A small-molecule ligand and the protein it binds are described below.
Small molecule (SMILES): CC(=O)N[C@@H]1[C@@H](O)[C@H](O)[C@@H](CO)O[C@H]1O

Binding-site contacts:
Ligand atom O7 contacts residue ASN1126 of chain 1.B at 3.7 Å.
Ligand atom C8 contacts residue ASP1076 of chain 1.B at 3.0 Å.
Ligand atom C8 contacts residue ASN1126 of chain 1.B at 4.3 Å.
Ligand atom C7 contacts residue ASN1126 of chain 1.B at 3.4 Å.
Ligand atom C3 contacts residue ASN1126 of chain 1.B at 3.8 Å.
Ligand atom C7 contacts residue ASP1076 of chain 1.B at 3.1 Å.
Ligand atom O5 contacts residue CYS1074 of chain 1.B at 4.5 Å.
Ligand atom C7 contacts residue GLY1077 of chain 1.B at 4.2 Å.
Ligand atom O5 contacts residue ASN1126 of chain 1.B at 2.4 Å (h-bond).
Ligand atom O7 contacts residue GLY1077 of chain 1.B at 3.0 Å (h-bond).
Ligand atom N2 contacts residue ASN1126 of chain 1.B at 2.9 Å (h-bond).
Ligand atom O7 contacts residue HIS1075 of chain 1.B at 3.6 Å.
Ligand atom N2 contacts residue ASP1076 of chain 1.B at 4.4 Å.
Ligand atom C5 contacts residue ASN1126 of chain 1.B at 3.7 Å.
Ligand atom C2 contacts residue CYS1074 of chain 1.B at 4.4 Å (hydrophobic).
Ligand atom C2 contacts residue ASN1126 of chain 1.B at 2.5 Å.
Ligand atom O7 contacts residue CYS1074 of chain 1.B at 3.9 Å.
Ligand atom O7 contacts residue ASP1076 of chain 1.B at 2.6 Å (salt-bridge).
Ligand atom C8 contacts residue HIS1075 of chain 1.B at 3.2 Å.
Ligand atom C7 contacts residue HIS1075 of chain 1.B at 4.1 Å.
Ligand atom C4 contacts residue ASN1126 of chain 1.B at 4.2 Å.
Ligand atom C1 contacts residue CYS1074 of chain 1.B at 3.9 Å (hydrophobic).
Ligand atom C1 contacts residue ASN1126 of chain 1.B at 1.4 Å.
Ligand atom C7 contacts residue CYS1074 of chain 1.B at 4.2 Å (hydrophobic).

Sequence of chain 1.B:
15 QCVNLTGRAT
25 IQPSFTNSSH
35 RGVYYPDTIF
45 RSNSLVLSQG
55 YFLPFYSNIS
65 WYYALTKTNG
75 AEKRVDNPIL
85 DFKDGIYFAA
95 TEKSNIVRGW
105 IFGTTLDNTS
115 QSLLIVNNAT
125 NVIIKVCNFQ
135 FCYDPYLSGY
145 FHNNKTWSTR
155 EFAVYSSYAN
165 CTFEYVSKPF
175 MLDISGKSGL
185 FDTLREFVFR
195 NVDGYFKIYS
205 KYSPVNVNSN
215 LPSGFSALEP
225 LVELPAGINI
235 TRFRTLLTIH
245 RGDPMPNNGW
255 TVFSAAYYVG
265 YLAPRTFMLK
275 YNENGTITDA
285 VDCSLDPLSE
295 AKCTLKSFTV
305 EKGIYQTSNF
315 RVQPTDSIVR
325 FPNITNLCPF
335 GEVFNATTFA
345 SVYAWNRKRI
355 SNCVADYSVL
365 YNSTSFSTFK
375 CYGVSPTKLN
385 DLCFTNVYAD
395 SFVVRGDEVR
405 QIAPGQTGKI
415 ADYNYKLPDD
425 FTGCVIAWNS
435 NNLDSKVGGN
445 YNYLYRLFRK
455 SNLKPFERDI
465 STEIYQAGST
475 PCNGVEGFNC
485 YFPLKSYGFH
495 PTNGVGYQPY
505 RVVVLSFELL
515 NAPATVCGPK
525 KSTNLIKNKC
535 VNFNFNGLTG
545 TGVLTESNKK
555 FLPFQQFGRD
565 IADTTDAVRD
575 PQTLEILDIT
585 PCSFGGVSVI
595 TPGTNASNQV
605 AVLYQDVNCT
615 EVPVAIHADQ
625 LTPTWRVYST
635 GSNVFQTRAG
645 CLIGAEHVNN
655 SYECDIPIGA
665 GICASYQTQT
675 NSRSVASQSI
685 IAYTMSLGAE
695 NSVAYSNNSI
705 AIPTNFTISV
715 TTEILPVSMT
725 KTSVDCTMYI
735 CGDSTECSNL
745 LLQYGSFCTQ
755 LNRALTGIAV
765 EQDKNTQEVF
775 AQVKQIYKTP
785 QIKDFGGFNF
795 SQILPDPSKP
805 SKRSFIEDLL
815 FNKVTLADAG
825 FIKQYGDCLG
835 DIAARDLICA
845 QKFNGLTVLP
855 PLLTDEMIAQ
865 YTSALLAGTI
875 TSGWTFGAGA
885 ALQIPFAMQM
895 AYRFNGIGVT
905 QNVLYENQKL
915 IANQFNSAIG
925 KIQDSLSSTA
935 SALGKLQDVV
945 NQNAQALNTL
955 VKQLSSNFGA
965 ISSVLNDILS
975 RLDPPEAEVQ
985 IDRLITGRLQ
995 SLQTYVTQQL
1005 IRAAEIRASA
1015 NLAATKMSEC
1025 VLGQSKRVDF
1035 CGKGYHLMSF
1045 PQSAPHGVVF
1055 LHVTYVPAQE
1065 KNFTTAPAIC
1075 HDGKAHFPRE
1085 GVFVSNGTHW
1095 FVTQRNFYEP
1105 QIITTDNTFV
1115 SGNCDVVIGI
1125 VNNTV